The protein below binds the small molecule below.
Small molecule (SMILES): CC(=O)N[C@@H]1[C@@H](O)[C@@H](O)[C@@H](CO)O[C@@H]1O

Sequence of chain 1.C:
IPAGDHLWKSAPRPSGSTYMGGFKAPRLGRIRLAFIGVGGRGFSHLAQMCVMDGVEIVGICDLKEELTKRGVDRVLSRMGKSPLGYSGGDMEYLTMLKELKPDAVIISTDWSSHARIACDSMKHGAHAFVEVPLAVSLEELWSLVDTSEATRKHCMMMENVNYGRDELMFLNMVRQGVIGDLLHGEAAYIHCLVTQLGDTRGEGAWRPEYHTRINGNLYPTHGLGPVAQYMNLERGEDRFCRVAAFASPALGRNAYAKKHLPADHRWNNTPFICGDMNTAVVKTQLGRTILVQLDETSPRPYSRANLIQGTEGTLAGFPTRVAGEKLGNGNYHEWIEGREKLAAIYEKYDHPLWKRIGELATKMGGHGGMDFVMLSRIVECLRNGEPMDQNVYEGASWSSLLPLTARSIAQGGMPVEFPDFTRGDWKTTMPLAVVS

Binding-site contacts:
Ligand atom C1 contacts residue TYR201 of chain 1.C at 3.8 Å (hydrophobic).
Ligand atom C7 contacts residue TYR314 of chain 1.C at 3.5 Å (hydrophobic).
Ligand atom C8 contacts residue TYR314 of chain 1.C at 3.7 Å (hydrophobic).
Ligand atom O7 contacts residue HIS234 of chain 1.C at 3.8 Å.
Ligand atom C4 contacts residue TYR231 of chain 1.C at 3.6 Å (hydrophobic).
Ligand atom O4 contacts residue ARG219 of chain 1.C at 2.8 Å (salt-bridge).
Ligand atom C6 contacts residue ARG219 of chain 1.C at 3.9 Å.
Ligand atom O1 contacts residue NAD1 of chain 1.K at 3.8 Å.
Ligand atom C5 contacts residue TYR201 of chain 1.C at 4.0 Å (hydrophobic).
Ligand atom C8 contacts residue HIS234 of chain 1.C at 3.8 Å.
Ligand atom C1 contacts residue HIS379 of chain 1.C at 3.8 Å.
Ligand atom O3 contacts residue NAD1 of chain 1.K at 3.4 Å.
Ligand atom C8 contacts residue NAD1 of chain 1.K at 3.7 Å.
Ligand atom C1 contacts residue HIS203 of chain 1.C at 3.8 Å.
Ligand atom O5 contacts residue TYR201 of chain 1.C at 3.5 Å (h-bond).
Ligand atom O4 contacts residue TYR231 of chain 1.C at 3.3 Å.
Ligand atom O5 contacts residue HIS203 of chain 1.C at 3.2 Å.
Ligand atom C4 contacts residue TYR201 of chain 1.C at 3.7 Å (hydrophobic).
Ligand atom N2 contacts residue HIS234 of chain 1.C at 3.2 Å (h-bond).
Ligand atom C8 contacts residue VAL173 of chain 1.C at 3.7 Å (hydrophobic).
Ligand atom O3 contacts residue HIS234 of chain 1.C at 2.6 Å (h-bond).
Ligand atom C8 contacts residue HIS379 of chain 1.C at 3.5 Å.
Ligand atom C3 contacts residue TYR231 of chain 1.C at 3.5 Å (hydrophobic).
Ligand atom C6 contacts residue GLU215 of chain 1.C at 3.6 Å.
Ligand atom C2 contacts residue TYR201 of chain 1.C at 3.5 Å (hydrophobic).
Ligand atom C3 contacts residue NAD1 of chain 1.K at 3.3 Å.
Ligand atom C7 contacts residue NAD1 of chain 1.K at 3.8 Å.
Ligand atom C3 contacts residue HIS234 of chain 1.C at 3.8 Å.
Ligand atom C4 contacts residue NAD1 of chain 1.K at 3.9 Å.
Ligand atom O4 contacts residue TYR201 of chain 1.C at 2.6 Å (h-bond).
Ligand atom O3 contacts residue TYR231 of chain 1.C at 2.5 Å (h-bond).
Ligand atom C7 contacts residue HIS234 of chain 1.C at 3.5 Å.
Ligand atom C2 contacts residue HIS234 of chain 1.C at 3.8 Å.
Ligand atom O1 contacts residue HIS379 of chain 1.C at 2.7 Å (h-bond).
Ligand atom C4 contacts residue ARG219 of chain 1.C at 3.7 Å.
Ligand atom N2 contacts residue NAD1 of chain 1.K at 3.0 Å (h-bond).
Ligand atom C7 contacts residue HIS379 of chain 1.C at 3.8 Å.
Ligand atom O7 contacts residue TYR314 of chain 1.C at 2.6 Å (h-bond).
Ligand atom N2 contacts residue HIS379 of chain 1.C at 3.5 Å (h-bond).
Ligand atom O7 contacts residue TYR201 of chain 1.C at 3.5 Å.